Binding-site contacts:
Ligand atom OG1 contacts residue GLU268 of chain 1.A at 2.5 Å (salt-bridge).
Ligand atom CE contacts residue SER144 of chain 1.A at 3.6 Å.
Ligand atom CG1 contacts residue VAL186 of chain 1.A at 3.6 Å (hydrophobic).
Ligand atom O contacts residue GLU284 of chain 1.A at 3.2 Å (salt-bridge).
Ligand atom C2 contacts residue GLN160 of chain 1.A at 3.1 Å.
Ligand atom CA contacts residue MG1 of chain 1.E at 3.3 Å.
Ligand atom CE contacts residue MET117 of chain 1.A at 3.6 Å (hydrophobic).
Ligand atom C contacts residue MG1 of chain 1.E at 2.9 Å.
Ligand atom O contacts residue MG1 of chain 1.E at 1.9 Å.
Ligand atom CG2 contacts residue TRP243 of chain 1.A at 3.4 Å (hydrophobic).
Ligand atom O contacts residue TRP243 of chain 1.A at 3.7 Å.
Ligand atom CD1 contacts residue VAL186 of chain 1.A at 3.7 Å (hydrophobic).
Ligand atom C8 contacts residue ALA182 of chain 1.A at 3.4 Å (hydrophobic).
Ligand atom O contacts residue TYR18 of chain 1.A at 2.7 Å (h-bond).
Ligand atom CA contacts residue TRP243 of chain 1.A at 3.4 Å (hydrophobic).
Ligand atom C7 contacts residue ASN159 of chain 1.A at 3.2 Å.
Ligand atom CG contacts residue GLU284 of chain 1.A at 3.5 Å.
Ligand atom CD2 contacts residue SER144 of chain 1.A at 3.6 Å.
Ligand atom OG1 contacts residue GLU284 of chain 1.A at 3.6 Å (salt-bridge).
Ligand atom CB contacts residue TRP243 of chain 1.A at 3.5 Å (hydrophobic).
Ligand atom O contacts residue GLU268 of chain 1.A at 3.1 Å (salt-bridge).
Ligand atom C7 contacts residue GLN160 of chain 1.A at 3.3 Å.
Ligand atom OG1 contacts residue MG1 of chain 1.E at 1.7 Å.
Ligand atom N1 contacts residue GLN160 of chain 1.A at 2.9 Å (h-bond).
Ligand atom C8 contacts residue GLY184 of chain 1.A at 3.7 Å.
Ligand atom CB contacts residue MG1 of chain 1.E at 2.8 Å.
Ligand atom CG2 contacts residue DOL1 of chain 1.G at 3.3 Å.
Ligand atom CD2 contacts residue MET117 of chain 1.A at 3.5 Å (hydrophobic).
Ligand atom CG contacts residue HIS33 of chain 1.A at 3.6 Å.
Ligand atom O contacts residue HIS228 of chain 1.A at 3.3 Å (h-bond).
Ligand atom CE contacts residue TYR102 of chain 1.A at 3.7 Å (hydrophobic).
Ligand atom OD1 contacts residue ARG226 of chain 1.A at 3.4 Å (salt-bridge).
Ligand atom CD1 contacts residue TYR102 of chain 1.A at 3.2 Å (hydrophobic).
Ligand atom O contacts residue ILE201 of chain 1.A at 3.3 Å.
Ligand atom OG1 contacts residue DOL1 of chain 1.G at 3.7 Å.
Ligand atom CG contacts residue TYR18 of chain 1.A at 3.7 Å (hydrophobic).
Ligand atom CB contacts residue GLU268 of chain 1.A at 3.5 Å.
Ligand atom N contacts residue TRP243 of chain 1.A at 3.7 Å.
Ligand atom CM contacts residue TYR142 of chain 1.A at 3.4 Å (hydrophobic).
Ligand atom C contacts residue TYR18 of chain 1.A at 3.7 Å (hydrophobic).

Sequence of chain 1.A:
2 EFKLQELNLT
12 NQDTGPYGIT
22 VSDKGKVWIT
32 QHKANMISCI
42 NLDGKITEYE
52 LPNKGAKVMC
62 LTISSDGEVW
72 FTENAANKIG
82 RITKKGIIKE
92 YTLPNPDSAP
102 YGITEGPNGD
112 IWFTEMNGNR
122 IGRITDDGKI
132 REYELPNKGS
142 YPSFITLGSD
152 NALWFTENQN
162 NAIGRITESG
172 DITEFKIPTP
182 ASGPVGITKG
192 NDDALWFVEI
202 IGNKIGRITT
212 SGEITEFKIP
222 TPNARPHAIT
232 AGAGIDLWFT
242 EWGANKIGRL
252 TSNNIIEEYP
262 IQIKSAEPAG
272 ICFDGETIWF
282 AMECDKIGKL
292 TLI

The small molecule below binds the protein below.
Small molecule (SMILES): CC[C@H]1NC(=O)[C@@H](NC(=O)c2ncccc2O)[C@@H](C)OC(=O)[C@H](c2ccccc2)NC(=O)[C@@H]2CC(=O)C(CS[C@H]3CN4CCC3CC4)CN2C(=O)[C@H](Cc2ccc(N(C)C)cc2)N(C)C(=O)[C@@H]2CCCN2C1=O